This small molecule binds to this protein.
Small molecule (SMILES): Cc1ncsc1-c1ccc(CNC(=O)[C@@H]2C[C@@H](O)CN2C(=O)[C@@H](c2cc(OCCCCN3CCCN(c4nccc(-c5noc([C@@]6(C)CCCc7sc(N)c(C#N)c76)n5)n4)[C@@H](C)C3)no2)C(C)C)cc1

Sequence of chain 1.F:
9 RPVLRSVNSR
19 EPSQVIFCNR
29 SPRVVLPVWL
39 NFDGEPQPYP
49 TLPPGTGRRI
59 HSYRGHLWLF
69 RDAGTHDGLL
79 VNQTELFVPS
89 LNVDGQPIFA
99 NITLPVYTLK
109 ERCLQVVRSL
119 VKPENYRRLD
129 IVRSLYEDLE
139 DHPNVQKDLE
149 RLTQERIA

Sequence of chain 1.H:
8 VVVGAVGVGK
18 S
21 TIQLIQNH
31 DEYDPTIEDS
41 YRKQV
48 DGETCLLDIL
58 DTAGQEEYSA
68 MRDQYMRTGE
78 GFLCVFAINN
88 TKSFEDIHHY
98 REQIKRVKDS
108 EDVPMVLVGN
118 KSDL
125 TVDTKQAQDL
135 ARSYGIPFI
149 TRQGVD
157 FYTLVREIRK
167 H

Binding-site contacts:
Ligand atom C60 contacts residue HIS59 of chain 1.F at 3.4 Å.
Ligand atom N26 contacts residue GLU64 of chain 1.H at 3.5 Å (salt-bridge).
Ligand atom O57 contacts residue ARG103 of chain 1.H at 3.4 Å.
Ligand atom C42 contacts residue TYR61 of chain 1.F at 3.2 Å (hydrophobic).
Ligand atom C54 contacts residue TYR47 of chain 1.F at 3.6 Å (hydrophobic).
Ligand atom N39 contacts residue TYR61 of chain 1.F at 3.5 Å.
Ligand atom C47 contacts residue GLN100 of chain 1.H at 3.4 Å.
Ligand atom N67 contacts residue ARG56 of chain 1.F at 3.2 Å (salt-bridge).
Ligand atom O57 contacts residue TYR47 of chain 1.F at 2.7 Å (h-bond).
Ligand atom C53 contacts residue TYR47 of chain 1.F at 3.2 Å (hydrophobic).
Ligand atom C7 contacts residue TYR97 of chain 1.H at 3.1 Å (hydrophobic).
Ligand atom C29 contacts residue TYR65 of chain 1.H at 3.6 Å (hydrophobic).
Ligand atom C68 contacts residue PRO48 of chain 1.F at 3.2 Å (hydrophobic).
Ligand atom C15 contacts residue HIS96 of chain 1.H at 3.0 Å.
Ligand atom C61 contacts residue ILE58 of chain 1.F at 2.6 Å (hydrophobic).
Ligand atom C10 contacts residue HIS96 of chain 1.H at 3.2 Å.
Ligand atom C25 contacts residue GLU64 of chain 1.H at 3.2 Å.
Ligand atom C38 contacts residue TYR61 of chain 1.F at 3.4 Å (hydrophobic).
Ligand atom C3 contacts residue TYR97 of chain 1.H at 3.1 Å (hydrophobic).
Ligand atom C70 contacts residue GLU108 of chain 1.H at 3.0 Å.
Ligand atom N19 contacts residue TYR97 of chain 1.H at 3.6 Å.
Ligand atom O37 contacts residue TYR61 of chain 1.F at 3.4 Å (h-bond).
Ligand atom C31 contacts residue TYR61 of chain 1.F at 3.6 Å (hydrophobic).
Ligand atom C60 contacts residue ILE58 of chain 1.F at 3.0 Å (hydrophobic).
Ligand atom N27 contacts residue GLU64 of chain 1.H at 2.7 Å (salt-bridge).
Ligand atom O55 contacts residue SER60 of chain 1.F at 3.0 Å (h-bond).
Ligand atom O55 contacts residue HIS64 of chain 1.F at 2.9 Å (h-bond).
Ligand atom N16 contacts residue TYR97 of chain 1.H at 3.5 Å.
Ligand atom N26 contacts residue ASP70 of chain 1.H at 2.6 Å (salt-bridge).
Ligand atom N56 contacts residue HIS59 of chain 1.F at 3.2 Å (h-bond).
Ligand atom O40 contacts residue TYR61 of chain 1.F at 3.5 Å.
Ligand atom N4 contacts residue TYR97 of chain 1.H at 3.1 Å.
Ligand atom N19 contacts residue HIS96 of chain 1.H at 3.4 Å (h-bond).
Ligand atom O37 contacts residue TYR65 of chain 1.H at 3.6 Å (h-bond).
Ligand atom O18 contacts residue GLN100 of chain 1.H at 3.5 Å.
Ligand atom C29 contacts residue GLU63 of chain 1.H at 3.5 Å.
Ligand atom C5 contacts residue TYR97 of chain 1.H at 3.4 Å (hydrophobic).
Ligand atom C41 contacts residue TYR61 of chain 1.F at 3.3 Å (hydrophobic).
Ligand atom C44 contacts residue TYR61 of chain 1.F at 3.4 Å (hydrophobic).
Ligand atom O49 contacts residue TYR61 of chain 1.F at 2.9 Å.